Sequence of chain 29.A:
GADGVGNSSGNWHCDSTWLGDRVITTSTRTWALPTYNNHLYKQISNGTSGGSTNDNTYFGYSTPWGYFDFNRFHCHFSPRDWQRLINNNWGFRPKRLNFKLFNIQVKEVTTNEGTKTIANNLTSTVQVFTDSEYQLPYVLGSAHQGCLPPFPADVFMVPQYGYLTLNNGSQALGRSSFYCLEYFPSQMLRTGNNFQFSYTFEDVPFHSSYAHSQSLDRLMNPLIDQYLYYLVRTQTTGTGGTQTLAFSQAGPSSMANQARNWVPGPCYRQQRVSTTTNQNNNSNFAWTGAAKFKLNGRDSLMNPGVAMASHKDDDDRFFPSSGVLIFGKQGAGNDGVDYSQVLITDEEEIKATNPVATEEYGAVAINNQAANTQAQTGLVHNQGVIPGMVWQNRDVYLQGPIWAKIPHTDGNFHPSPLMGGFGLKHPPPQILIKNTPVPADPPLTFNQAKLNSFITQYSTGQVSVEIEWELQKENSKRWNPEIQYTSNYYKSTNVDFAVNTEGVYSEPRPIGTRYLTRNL

A small-molecule ligand and the protein it binds are described below.
Small molecule (SMILES): Nc1ncnc2c1ncn2[C@H]1C[C@H](O)[C@@H](COP(=O)(O)O)O1

Binding-site contacts:
Ligand atom N7 contacts residue SER632 of chain 29.A at 4.1 Å.
Ligand atom N1 contacts residue PHE638 of chain 29.A at 4.3 Å.
Ligand atom N6 contacts residue VAL420 of chain 29.A at 4.0 Å.
Ligand atom C8 contacts residue HIS630 of chain 29.A at 3.3 Å.
Ligand atom C5 contacts residue PRO631 of chain 29.A at 4.2 Å (hydrophobic).
Ligand atom C2 contacts residue VAL420 of chain 29.A at 4.3 Å (hydrophobic).
Ligand atom N9 contacts residue HIS630 of chain 29.A at 4.2 Å.
Ligand atom N3 contacts residue PRO631 of chain 29.A at 3.6 Å.
Ligand atom N6 contacts residue PHE638 of chain 29.A at 3.9 Å.
Ligand atom C6 contacts residue SER632 of chain 29.A at 3.9 Å.
Ligand atom O2P contacts residue ASP626 of chain 14.A at 4.2 Å.
Ligand atom C6 contacts residue VAL420 of chain 29.A at 4.0 Å (hydrophobic).
Ligand atom C4 contacts residue PRO421 of chain 29.A at 4.3 Å (hydrophobic).
Ligand atom C2 contacts residue GLY639 of chain 29.A at 3.1 Å.
Ligand atom N7 contacts residue HIS630 of chain 29.A at 4.1 Å.
Ligand atom N1 contacts residue GLY639 of chain 29.A at 3.1 Å (h-bond).
Ligand atom C5 contacts residue PRO421 of chain 29.A at 4.1 Å (hydrophobic).
Ligand atom C1' contacts residue PRO631 of chain 29.A at 4.3 Å (hydrophobic).
Ligand atom C2 contacts residue PRO631 of chain 29.A at 3.3 Å (hydrophobic).
Ligand atom N7 contacts residue ASN609 of chain 29.A at 3.8 Å.
Ligand atom C2 contacts residue PRO421 of chain 29.A at 4.5 Å (hydrophobic).
Ligand atom N1 contacts residue PRO421 of chain 29.A at 4.3 Å.
Ligand atom C5 contacts residue SER632 of chain 29.A at 4.1 Å.
Ligand atom N6 contacts residue GLY639 of chain 29.A at 3.6 Å (h-bond).
Ligand atom N6 contacts residue SER632 of chain 29.A at 3.3 Å (h-bond).
Ligand atom N9 contacts residue PRO421 of chain 29.A at 4.4 Å.
Ligand atom C8 contacts residue PRO421 of chain 29.A at 4.3 Å (hydrophobic).
Ligand atom N3 contacts residue GLY639 of chain 29.A at 4.3 Å.
Ligand atom N7 contacts residue PRO421 of chain 29.A at 4.2 Å.
Ligand atom N1 contacts residue VAL420 of chain 29.A at 3.7 Å.
Ligand atom C3' contacts residue HIS630 of chain 29.A at 4.4 Å.
Ligand atom C4 contacts residue PRO631 of chain 29.A at 4.0 Å (hydrophobic).
Ligand atom C2' contacts residue HIS630 of chain 29.A at 3.2 Å.
Ligand atom N6 contacts residue GLY637 of chain 29.A at 3.7 Å.
Ligand atom O1P contacts residue LYS641 of chain 14.A at 4.0 Å.
Ligand atom C6 contacts residue PRO631 of chain 29.A at 3.9 Å (hydrophobic).
Ligand atom N1 contacts residue PRO631 of chain 29.A at 3.5 Å (h-bond).
Ligand atom C1' contacts residue HIS630 of chain 29.A at 4.0 Å.
Ligand atom C6 contacts residue PRO421 of chain 29.A at 4.1 Å (hydrophobic).
Ligand atom C6 contacts residue GLY639 of chain 29.A at 3.8 Å.

Sequence of chain 14.A:
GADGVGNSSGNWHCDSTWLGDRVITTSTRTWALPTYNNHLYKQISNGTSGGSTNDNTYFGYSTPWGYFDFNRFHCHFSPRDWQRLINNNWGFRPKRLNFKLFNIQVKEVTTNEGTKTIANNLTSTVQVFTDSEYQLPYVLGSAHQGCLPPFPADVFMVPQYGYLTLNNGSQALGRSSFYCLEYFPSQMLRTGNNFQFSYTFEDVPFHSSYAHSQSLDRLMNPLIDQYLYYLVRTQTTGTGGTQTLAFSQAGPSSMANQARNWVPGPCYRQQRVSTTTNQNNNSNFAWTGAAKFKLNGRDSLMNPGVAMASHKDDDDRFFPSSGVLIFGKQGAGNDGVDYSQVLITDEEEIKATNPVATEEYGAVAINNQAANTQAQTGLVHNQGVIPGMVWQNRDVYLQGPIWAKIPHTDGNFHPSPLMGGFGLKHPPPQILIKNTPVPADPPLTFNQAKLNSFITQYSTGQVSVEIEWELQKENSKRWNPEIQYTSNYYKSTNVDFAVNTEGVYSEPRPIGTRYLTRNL